Binding-site contacts:
Ligand atom C10 contacts residue THR21 of chain 1.H at 3.7 Å.
Ligand atom O8 contacts residue ALA49 of chain 1.H at 3.1 Å (h-bond).
Ligand atom C23 contacts residue ALA49 of chain 1.H at 3.9 Å (hydrophobic).
Ligand atom C10 contacts residue GLY47 of chain 1.H at 3.4 Å.
Ligand atom N20 contacts residue GLY47 of chain 1.H at 2.9 Å (h-bond).
Ligand atom C17 contacts residue THR21 of chain 1.H at 3.8 Å.
Ligand atom C31 contacts residue GLN22 of chain 1.H at 3.8 Å.
Ligand atom O27 contacts residue ALA46 of chain 1.H at 3.6 Å.
Ligand atom C32 contacts residue SER20 of chain 1.H at 3.8 Å.
Ligand atom C23 contacts residue GLY47 of chain 1.H at 3.6 Å.
Ligand atom C32 contacts residue CYS129 of chain 1.I at 3.8 Å (hydrophobic).
Ligand atom N20 contacts residue THR1 of chain 1.H at 3.7 Å.
Ligand atom C24 contacts residue THR52 of chain 1.H at 3.7 Å.
Ligand atom C13 contacts residue GLY47 of chain 1.H at 3.8 Å.
Ligand atom N9 contacts residue THR21 of chain 1.H at 2.9 Å (h-bond).
Ligand atom C7 contacts residue THR21 of chain 1.H at 3.8 Å.
Ligand atom C33 contacts residue CYS129 of chain 1.I at 3.9 Å (hydrophobic).
Ligand atom C21 contacts residue LYS33 of chain 1.H at 4.0 Å.
Ligand atom O27 contacts residue THR1 of chain 1.H at 2.3 Å (h-bond).
Ligand atom C25 contacts residue CYS31 of chain 1.H at 3.9 Å (hydrophobic).
Ligand atom C18 contacts residue GLY47 of chain 1.H at 3.6 Å.
Ligand atom C22 contacts residue LYS33 of chain 1.H at 3.9 Å.
Ligand atom O27 contacts residue GLY47 of chain 1.H at 3.0 Å (h-bond).
Ligand atom C22 contacts residue GLY47 of chain 1.H at 3.8 Å.
Ligand atom C22 contacts residue THR1 of chain 1.H at 2.9 Å.
Ligand atom C33 contacts residue SER20 of chain 1.H at 3.8 Å.
Ligand atom C24 contacts residue ALA49 of chain 1.H at 3.7 Å (hydrophobic).
Ligand atom O28 contacts residue THR1 of chain 1.H at 2.2 Å (h-bond).
Ligand atom O19 contacts residue THR21 of chain 1.H at 3.1 Å (h-bond).
Ligand atom C24 contacts residue GLY47 of chain 1.H at 3.9 Å.
Ligand atom C21 contacts residue THR1 of chain 1.H at 2.4 Å.
Ligand atom B8 contacts residue THR1 of chain 1.H at 1.4 Å.
Ligand atom C14 contacts residue THR48 of chain 1.H at 3.9 Å.
Ligand atom O19 contacts residue SER20 of chain 1.H at 3.3 Å (h-bond).
Ligand atom C21 contacts residue GLY47 of chain 1.H at 3.9 Å.
Ligand atom C33 contacts residue ALA27 of chain 1.H at 3.8 Å (hydrophobic).
Ligand atom C24 contacts residue GLY45 of chain 1.H at 3.7 Å.
Ligand atom C11 contacts residue THR21 of chain 1.H at 3.6 Å.
Ligand atom C2 contacts residue THR21 of chain 1.H at 3.8 Å.
Ligand atom C3 contacts residue SER20 of chain 1.H at 3.4 Å.

Sequence of chain 1.I:
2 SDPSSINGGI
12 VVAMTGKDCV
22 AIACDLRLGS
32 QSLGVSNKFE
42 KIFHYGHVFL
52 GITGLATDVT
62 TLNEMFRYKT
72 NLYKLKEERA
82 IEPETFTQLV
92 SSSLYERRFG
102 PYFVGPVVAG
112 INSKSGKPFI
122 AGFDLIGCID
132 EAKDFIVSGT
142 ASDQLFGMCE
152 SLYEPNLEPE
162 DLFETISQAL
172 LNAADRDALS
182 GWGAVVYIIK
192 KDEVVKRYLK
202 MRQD

Sequence of chain 1.H:
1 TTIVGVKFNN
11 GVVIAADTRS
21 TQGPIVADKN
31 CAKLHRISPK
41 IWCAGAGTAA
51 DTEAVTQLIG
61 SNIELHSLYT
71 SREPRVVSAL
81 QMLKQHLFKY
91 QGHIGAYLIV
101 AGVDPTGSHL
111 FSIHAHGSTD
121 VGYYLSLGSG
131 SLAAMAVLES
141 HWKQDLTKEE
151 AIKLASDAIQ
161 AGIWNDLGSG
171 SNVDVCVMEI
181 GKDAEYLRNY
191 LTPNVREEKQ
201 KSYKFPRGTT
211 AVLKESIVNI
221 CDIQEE

The protein below binds the small molecule below.
Small molecule (SMILES): C#CCCCC(=O)N[C@@H](Cc1ccccc1)C(=O)N[C@@H](CC(C)C)B(O)O